Sequence of chain 1.A:
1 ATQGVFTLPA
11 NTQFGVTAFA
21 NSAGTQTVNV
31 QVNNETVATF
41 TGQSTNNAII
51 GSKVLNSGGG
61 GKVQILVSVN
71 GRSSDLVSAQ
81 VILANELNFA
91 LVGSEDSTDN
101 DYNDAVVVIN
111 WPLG

The small molecule below binds the protein below.
Small molecule (SMILES): CNS(=O)(=O)c1cc(C)sc1C

Binding-site contacts:
Ligand atom C4 contacts residue ALA23 of chain 1.A at 4.2 Å (hydrophobic).
Ligand atom S1 contacts residue FUL1 of chain 1.G at 3.6 Å.
Ligand atom O2 contacts residue SER97 of chain 1.A at 4.5 Å.
Ligand atom C1 contacts residue SER22 of chain 1.A at 3.2 Å.
Ligand atom C1 contacts residue ALA23 of chain 1.A at 3.9 Å (hydrophobic).
Ligand atom C1 contacts residue FUL1 of chain 1.G at 1.5 Å.
Ligand atom S1 contacts residue SER97 of chain 1.A at 4.1 Å.
Ligand atom O1 contacts residue SER97 of chain 1.A at 3.1 Å (h-bond).
Ligand atom C1 contacts residue GLY24 of chain 1.A at 4.3 Å.
Ligand atom O1 contacts residue ASP96 of chain 1.A at 4.2 Å.
Ligand atom C1 contacts residue ASP96 of chain 1.A at 3.4 Å.
Ligand atom N1 contacts residue FUL1 of chain 1.G at 2.4 Å.
Ligand atom S2 contacts residue GLY24 of chain 1.A at 3.7 Å.
Ligand atom C7 contacts residue GLY24 of chain 1.A at 4.2 Å.
Ligand atom C2 contacts residue FUL1 of chain 1.G at 4.4 Å.
Ligand atom S2 contacts residue ASN70 of chain 1.A at 4.0 Å.
Ligand atom N1 contacts residue SER22 of chain 1.A at 4.3 Å.
Ligand atom C5 contacts residue ALA23 of chain 1.A at 3.9 Å (hydrophobic).
Ligand atom C6 contacts residue ASP96 of chain 1.A at 3.8 Å.
Ligand atom N1 contacts residue ASP96 of chain 1.A at 3.1 Å (salt-bridge).
Ligand atom S2 contacts residue VAL69 of chain 1.A at 4.1 Å.
Ligand atom N1 contacts residue SER97 of chain 1.A at 3.5 Å.
Ligand atom S1 contacts residue ASP96 of chain 1.A at 4.5 Å.
Ligand atom C5 contacts residue GLY24 of chain 1.A at 4.3 Å.
Ligand atom C3 contacts residue GLY24 of chain 1.A at 4.5 Å.
Ligand atom C6 contacts residue VAL69 of chain 1.A at 4.1 Å (hydrophobic).
Ligand atom C4 contacts residue GLY24 of chain 1.A at 4.0 Å.
Ligand atom O2 contacts residue FUL1 of chain 1.G at 3.8 Å.
Ligand atom C7 contacts residue ALA23 of chain 1.A at 3.7 Å (hydrophobic).